A protein and the small-molecule ligand that binds it are described below.
Small molecule (SMILES): CC(=O)N[C@H]1[C@H](O[C@H]2[C@H](O)[C@@H](NC(C)=O)CO[C@@H]2CO)O[C@H](CO)[C@@H](O)[C@@H]1O

Sequence of chain 1.B:
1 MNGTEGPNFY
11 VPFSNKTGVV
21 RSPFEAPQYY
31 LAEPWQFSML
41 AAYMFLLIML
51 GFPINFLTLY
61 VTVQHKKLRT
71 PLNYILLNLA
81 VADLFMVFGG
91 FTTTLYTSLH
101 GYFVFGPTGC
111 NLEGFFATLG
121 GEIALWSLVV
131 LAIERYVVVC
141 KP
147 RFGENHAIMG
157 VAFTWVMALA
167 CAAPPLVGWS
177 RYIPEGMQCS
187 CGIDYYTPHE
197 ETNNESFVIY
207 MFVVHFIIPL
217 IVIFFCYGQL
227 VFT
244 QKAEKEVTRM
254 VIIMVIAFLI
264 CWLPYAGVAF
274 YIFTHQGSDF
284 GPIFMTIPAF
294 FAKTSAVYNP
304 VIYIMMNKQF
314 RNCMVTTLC

Binding-site contacts:
Ligand atom O7 contacts residue THR4 of chain 1.B at 4.0 Å.
Ligand atom C7 contacts residue VAL20 of chain 1.B at 3.7 Å (hydrophobic).
Ligand atom N2 contacts residue ASN15 of chain 1.B at 3.0 Å (h-bond).
Ligand atom C7 contacts residue ASN15 of chain 1.B at 3.7 Å.
Ligand atom C8 contacts residue SER22 of chain 1.B at 4.5 Å.
Ligand atom O5 contacts residue ASN15 of chain 1.B at 2.4 Å (h-bond).
Ligand atom O7 contacts residue ASN15 of chain 1.B at 3.9 Å.
Ligand atom N2 contacts residue VAL20 of chain 1.B at 2.9 Å (h-bond).
Ligand atom C8 contacts residue VAL20 of chain 1.B at 3.6 Å (hydrophobic).
Ligand atom C1 contacts residue GLY18 of chain 1.B at 4.0 Å.
Ligand atom C6 contacts residue GLY18 of chain 1.B at 4.0 Å.
Ligand atom C3 contacts residue ASN15 of chain 1.B at 3.8 Å.
Ligand atom C8 contacts residue PHE9 of chain 1.B at 3.8 Å (hydrophobic).
Ligand atom C3 contacts residue VAL20 of chain 1.B at 4.0 Å (hydrophobic).
Ligand atom C5 contacts residue GLY18 of chain 1.B at 3.6 Å.
Ligand atom C2 contacts residue VAL20 of chain 1.B at 3.7 Å (hydrophobic).
Ligand atom C4 contacts residue ASN15 of chain 1.B at 4.2 Å.
Ligand atom C1 contacts residue VAL20 of chain 1.B at 3.9 Å (hydrophobic).
Ligand atom C2 contacts residue ASN15 of chain 1.B at 2.5 Å.
Ligand atom C5 contacts residue ASN15 of chain 1.B at 3.7 Å.
Ligand atom C8 contacts residue ARG21 of chain 1.B at 4.4 Å.
Ligand atom C8 contacts residue THR4 of chain 1.B at 3.8 Å.
Ligand atom C7 contacts residue THR4 of chain 1.B at 4.0 Å.
Ligand atom O5 contacts residue GLY18 of chain 1.B at 3.5 Å.
Ligand atom C1 contacts residue ASN15 of chain 1.B at 1.4 Å.